Binding-site contacts:
Ligand atom CG contacts residue HIS89 of chain 1.B at 3.6 Å.
Ligand atom N contacts residue GLY90 of chain 1.B at 3.6 Å.
Ligand atom NE2 contacts residue GLU33 of chain 1.B at 3.4 Å (salt-bridge).
Ligand atom CA contacts residue NH21 of chain 1.E at 2.7 Å.
Ligand atom N contacts residue TRP85 of chain 1.B at 3.5 Å.
Ligand atom OH contacts residue HIS89 of chain 1.B at 3.5 Å (h-bond).
Ligand atom OG contacts residue TRP85 of chain 1.B at 2.6 Å (h-bond).
Ligand atom O contacts residue NH21 of chain 1.E at 2.2 Å (h-bond).
Ligand atom O contacts residue NH21 of chain 1.E at 2.8 Å (h-bond).
Ligand atom CA contacts residue TRP85 of chain 1.B at 3.4 Å (hydrophobic).
Ligand atom CB contacts residue GLY90 of chain 1.B at 3.4 Å.
Ligand atom CZ contacts residue PRO32 of chain 1.B at 3.6 Å (hydrophobic).
Ligand atom NH2 contacts residue ASP93 of chain 1.B at 3.2 Å (salt-bridge).
Ligand atom CG contacts residue GLU33 of chain 1.B at 3.5 Å.
Ligand atom CE1 contacts residue LEU51 of chain 1.B at 3.6 Å (hydrophobic).
Ligand atom CB contacts residue MET61 of chain 1.B at 3.6 Å (hydrophobic).
Ligand atom SG contacts residue WHL1 of chain 1.F at 1.9 Å.
Ligand atom CB contacts residue NH21 of chain 1.E at 3.6 Å.
Ligand atom CB contacts residue LEU51 of chain 1.B at 3.7 Å (hydrophobic).
Ligand atom CB contacts residue PHE36 of chain 1.B at 3.4 Å (hydrophobic).
Ligand atom O contacts residue TRP85 of chain 1.B at 3.3 Å.
Ligand atom CG1 contacts residue LEU51 of chain 1.B at 3.4 Å (hydrophobic).
Ligand atom OG contacts residue GLY90 of chain 1.B at 2.5 Å (h-bond).
Ligand atom CB contacts residue WHL1 of chain 1.F at 3.6 Å.
Ligand atom CA contacts residue WHL1 of chain 1.F at 3.2 Å.
Ligand atom CD contacts residue ASP93 of chain 1.B at 3.6 Å.
Ligand atom C contacts residue NH21 of chain 1.E at 3.6 Å.
Ligand atom OG contacts residue NH21 of chain 1.E at 3.3 Å (h-bond).
Ligand atom NE contacts residue ASP93 of chain 1.B at 2.7 Å (salt-bridge).
Ligand atom C contacts residue NH21 of chain 1.E at 1.4 Å.
Ligand atom CZ contacts residue ASP93 of chain 1.B at 3.4 Å.
Ligand atom C contacts residue GLY90 of chain 1.B at 3.6 Å.
Ligand atom O contacts residue NH21 of chain 1.E at 3.5 Å (h-bond).
Ligand atom NE2 contacts residue MET61 of chain 1.B at 3.5 Å (h-bond).
Ligand atom O contacts residue ARG52 of chain 1.B at 2.9 Å (salt-bridge).
Ligand atom CB contacts residue TRP85 of chain 1.B at 3.6 Å (hydrophobic).
Ligand atom CD2 contacts residue HIS89 of chain 1.B at 3.5 Å.
Ligand atom CZ contacts residue HIS89 of chain 1.B at 3.6 Å.
Ligand atom N contacts residue NH21 of chain 1.E at 3.0 Å (h-bond).
Ligand atom CB contacts residue WHL1 of chain 1.F at 3.0 Å.

The protein below binds the small molecule below.
Small molecule (SMILES): CC[C@H](C)[C@H](NC(=O)[C@H](C)NC(=O)[C@H](CS)NC(=O)[C@H](Cc1ccc(O)cc1)NC(=O)[C@@H](NC(=O)[C@H](C)NC(=O)[C@H](C)NC(=O)[C@H](CO)NC(=O)[C@H](Cc1ccccc1)NC(=O)[C@H](CS)NC(=O)[C@H](CCCN=C(N)N)NC(=O)[C@H](CCC(N)=O)NC(=O)[C@H](CCSC)NC(=O)[C@H](C)NC(=O)[C@@H]1CCCN1C(=O)[C@@H](N)CC(=O)O)C(C)C)C(=O)N[C@H](C=O)CO

Sequence of chain 1.B:
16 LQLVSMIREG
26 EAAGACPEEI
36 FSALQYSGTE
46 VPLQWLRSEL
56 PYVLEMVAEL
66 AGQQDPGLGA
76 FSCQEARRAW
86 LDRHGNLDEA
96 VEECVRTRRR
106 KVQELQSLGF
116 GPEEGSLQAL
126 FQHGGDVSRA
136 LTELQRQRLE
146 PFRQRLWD